Binding-site contacts:
Ligand atom C2 contacts residue ASN1134 of chain 1.C at 2.5 Å.
Ligand atom C4 contacts residue ASN1134 of chain 1.C at 4.2 Å.
Ligand atom C7 contacts residue ASN1134 of chain 1.C at 3.3 Å.
Ligand atom C8 contacts residue VAL1133 of chain 1.C at 3.9 Å (hydrophobic).
Ligand atom C1 contacts residue ASN1134 of chain 1.C at 1.4 Å.
Ligand atom C8 contacts residue ASN1134 of chain 1.C at 4.0 Å.
Ligand atom C5 contacts residue ASN1134 of chain 1.C at 3.6 Å.
Ligand atom O5 contacts residue ASN1134 of chain 1.C at 2.4 Å (h-bond).
Ligand atom C3 contacts residue ASN1134 of chain 1.C at 3.8 Å.
Ligand atom O7 contacts residue ASN1134 of chain 1.C at 3.3 Å (h-bond).
Ligand atom C8 contacts residue ILE1132 of chain 1.C at 3.9 Å (hydrophobic).
Ligand atom N2 contacts residue ASN1134 of chain 1.C at 3.0 Å (h-bond).

Sequence of chain 1.C:
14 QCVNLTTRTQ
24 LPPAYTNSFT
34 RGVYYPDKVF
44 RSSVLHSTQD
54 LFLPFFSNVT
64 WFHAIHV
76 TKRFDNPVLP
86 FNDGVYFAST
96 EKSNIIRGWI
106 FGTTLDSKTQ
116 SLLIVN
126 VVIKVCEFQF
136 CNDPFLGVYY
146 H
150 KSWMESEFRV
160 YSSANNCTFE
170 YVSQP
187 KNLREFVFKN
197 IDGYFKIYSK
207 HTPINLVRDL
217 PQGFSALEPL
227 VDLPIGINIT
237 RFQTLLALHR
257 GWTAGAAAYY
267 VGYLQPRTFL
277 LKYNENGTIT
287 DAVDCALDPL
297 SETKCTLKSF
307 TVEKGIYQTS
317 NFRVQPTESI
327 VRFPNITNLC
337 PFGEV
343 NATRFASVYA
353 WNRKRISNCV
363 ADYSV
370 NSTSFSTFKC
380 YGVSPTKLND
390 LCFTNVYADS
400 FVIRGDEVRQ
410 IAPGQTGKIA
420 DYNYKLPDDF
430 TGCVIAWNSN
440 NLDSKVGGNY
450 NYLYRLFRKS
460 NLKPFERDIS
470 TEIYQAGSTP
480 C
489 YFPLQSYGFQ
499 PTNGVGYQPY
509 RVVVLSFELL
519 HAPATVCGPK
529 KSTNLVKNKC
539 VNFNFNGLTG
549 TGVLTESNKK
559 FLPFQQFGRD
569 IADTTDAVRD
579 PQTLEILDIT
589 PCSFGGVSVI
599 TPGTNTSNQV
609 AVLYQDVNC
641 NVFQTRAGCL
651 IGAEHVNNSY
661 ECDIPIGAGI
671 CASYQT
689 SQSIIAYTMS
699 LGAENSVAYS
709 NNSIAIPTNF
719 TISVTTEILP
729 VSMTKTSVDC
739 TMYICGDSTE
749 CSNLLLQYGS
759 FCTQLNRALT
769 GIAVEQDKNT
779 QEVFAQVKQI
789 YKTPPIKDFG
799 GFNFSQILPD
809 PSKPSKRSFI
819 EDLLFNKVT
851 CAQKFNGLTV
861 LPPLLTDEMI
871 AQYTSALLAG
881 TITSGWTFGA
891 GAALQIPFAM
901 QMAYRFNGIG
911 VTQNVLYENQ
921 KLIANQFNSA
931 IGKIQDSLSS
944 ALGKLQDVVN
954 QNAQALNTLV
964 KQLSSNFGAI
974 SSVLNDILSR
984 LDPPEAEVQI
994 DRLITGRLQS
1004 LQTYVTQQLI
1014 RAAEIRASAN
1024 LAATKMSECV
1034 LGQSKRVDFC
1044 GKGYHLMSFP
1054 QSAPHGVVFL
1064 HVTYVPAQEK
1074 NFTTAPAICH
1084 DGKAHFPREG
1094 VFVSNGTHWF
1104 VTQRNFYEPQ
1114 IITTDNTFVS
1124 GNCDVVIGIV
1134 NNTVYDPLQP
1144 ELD

This small molecule binds to this protein.
Small molecule (SMILES): CC(=O)N[C@@H]1[C@@H](O)[C@H](O)[C@@H](CO)O[C@H]1O